Binding-site contacts:
Ligand atom O1G contacts residue ASP427 of chain 1.E at 3.1 Å (salt-bridge).
Ligand atom O2B contacts residue SER368 of chain 1.E at 3.4 Å (h-bond).
Ligand atom O2A contacts residue VAL545 of chain 1.E at 3.5 Å.
Ligand atom O1B contacts residue GLY365 of chain 1.E at 2.8 Å (h-bond).
Ligand atom N6 contacts residue TYR498 of chain 1.E at 2.7 Å (h-bond).
Ligand atom O2B contacts residue GLY365 of chain 1.E at 3.3 Å.
Ligand atom C8 contacts residue GLY365 of chain 1.E at 3.5 Å.
Ligand atom N6 contacts residue LEU327 of chain 1.E at 3.6 Å.
Ligand atom O4' contacts residue VAL545 of chain 1.E at 3.6 Å.
Ligand atom O3G contacts residue LYS366 of chain 1.E at 2.8 Å (salt-bridge).
Ligand atom C5' contacts residue SER368 of chain 1.E at 3.6 Å.
Ligand atom PA contacts residue ARG546 of chain 1.E at 3.4 Å.
Ligand atom O1A contacts residue ASP549 of chain 1.E at 3.4 Å (salt-bridge).
Ligand atom O4' contacts residue ARG511 of chain 1.E at 3.6 Å (salt-bridge).
Ligand atom O3G contacts residue GLY363 of chain 1.E at 3.0 Å (h-bond).
Ligand atom O1A contacts residue ARG546 of chain 1.E at 3.3 Å (salt-bridge).
Ligand atom N1 contacts residue TYR325 of chain 1.E at 3.1 Å (h-bond).
Ligand atom O2B contacts residue THR367 of chain 1.E at 3.2 Å (h-bond).
Ligand atom N1 contacts residue ILE506 of chain 1.E at 3.6 Å.
Ligand atom C3' contacts residue SER368 of chain 1.E at 3.5 Å.
Ligand atom O2G contacts residue GLY363 of chain 1.E at 3.4 Å (h-bond).
Ligand atom N3B contacts residue THR367 of chain 1.E at 3.1 Å (h-bond).
Ligand atom O1B contacts residue GLY363 of chain 1.E at 3.3 Å.
Ligand atom O2B contacts residue LYS366 of chain 1.E at 3.3 Å (salt-bridge).
Ligand atom O2A contacts residue GLY365 of chain 1.E at 2.9 Å (h-bond).
Ligand atom O2' contacts residue ARG511 of chain 1.E at 3.1 Å (salt-bridge).
Ligand atom O3A contacts residue ARG546 of chain 1.E at 2.7 Å (salt-bridge).
Ligand atom C6 contacts residue TYR498 of chain 1.E at 3.5 Å (hydrophobic).
Ligand atom N3 contacts residue ASP323 of chain 1.E at 3.3 Å (salt-bridge).
Ligand atom C6 contacts residue ILE506 of chain 1.E at 3.6 Å (hydrophobic).
Ligand atom O1B contacts residue LYS366 of chain 1.E at 3.1 Å (salt-bridge).
Ligand atom N7 contacts residue TYR498 of chain 1.E at 3.2 Å (h-bond).
Ligand atom O1B contacts residue VAL364 of chain 1.E at 3.2 Å (h-bond).
Ligand atom C2 contacts residue ASP323 of chain 1.E at 3.3 Å.
Ligand atom N1 contacts residue HIS324 of chain 1.E at 3.4 Å.
Ligand atom O2G contacts residue ARG546 of chain 1.E at 3.2 Å (salt-bridge).
Ligand atom N7 contacts residue VAL364 of chain 1.E at 3.3 Å (h-bond).
Ligand atom O2A contacts residue GLY363 of chain 1.E at 3.1 Å (h-bond).
Ligand atom C4' contacts residue ARG511 of chain 1.E at 3.5 Å.
Ligand atom N7 contacts residue GLY365 of chain 1.E at 3.5 Å.

Sequence of chain 1.E:
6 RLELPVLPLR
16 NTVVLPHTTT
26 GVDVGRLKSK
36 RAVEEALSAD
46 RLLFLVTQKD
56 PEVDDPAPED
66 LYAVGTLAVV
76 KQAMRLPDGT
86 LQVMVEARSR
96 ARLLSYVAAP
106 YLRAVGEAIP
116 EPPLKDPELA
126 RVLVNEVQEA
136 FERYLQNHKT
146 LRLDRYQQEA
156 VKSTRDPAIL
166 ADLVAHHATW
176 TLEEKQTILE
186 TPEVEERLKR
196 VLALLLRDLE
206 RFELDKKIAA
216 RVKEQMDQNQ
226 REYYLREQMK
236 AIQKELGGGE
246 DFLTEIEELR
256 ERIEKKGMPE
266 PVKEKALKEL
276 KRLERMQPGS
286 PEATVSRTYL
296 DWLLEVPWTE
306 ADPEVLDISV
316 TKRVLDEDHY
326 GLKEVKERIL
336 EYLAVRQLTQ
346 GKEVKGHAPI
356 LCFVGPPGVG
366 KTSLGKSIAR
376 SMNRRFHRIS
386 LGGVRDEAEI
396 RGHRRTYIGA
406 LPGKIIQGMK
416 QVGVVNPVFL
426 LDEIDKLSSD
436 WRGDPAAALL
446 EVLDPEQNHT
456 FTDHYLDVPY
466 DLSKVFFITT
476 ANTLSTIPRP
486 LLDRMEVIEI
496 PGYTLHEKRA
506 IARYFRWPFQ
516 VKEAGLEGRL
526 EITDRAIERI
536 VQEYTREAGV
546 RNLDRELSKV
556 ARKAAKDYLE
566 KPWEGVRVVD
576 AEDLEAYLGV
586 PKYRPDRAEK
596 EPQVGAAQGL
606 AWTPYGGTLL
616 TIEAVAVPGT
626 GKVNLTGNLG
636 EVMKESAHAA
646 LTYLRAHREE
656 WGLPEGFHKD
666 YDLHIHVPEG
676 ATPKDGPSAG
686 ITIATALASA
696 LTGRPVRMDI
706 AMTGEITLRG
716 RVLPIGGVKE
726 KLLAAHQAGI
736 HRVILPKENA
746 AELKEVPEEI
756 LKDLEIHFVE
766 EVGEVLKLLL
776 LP

A protein and the small-molecule ligand that binds it are described below.
Small molecule (SMILES): Nc1ncnc2c1ncn2[C@@H]1O[C@H](CO[P](=O)(O)O[P](=O)(O)NP(=O)(O)O)[C@@H](O)[C@H]1O